Sequence of chain 1.B:
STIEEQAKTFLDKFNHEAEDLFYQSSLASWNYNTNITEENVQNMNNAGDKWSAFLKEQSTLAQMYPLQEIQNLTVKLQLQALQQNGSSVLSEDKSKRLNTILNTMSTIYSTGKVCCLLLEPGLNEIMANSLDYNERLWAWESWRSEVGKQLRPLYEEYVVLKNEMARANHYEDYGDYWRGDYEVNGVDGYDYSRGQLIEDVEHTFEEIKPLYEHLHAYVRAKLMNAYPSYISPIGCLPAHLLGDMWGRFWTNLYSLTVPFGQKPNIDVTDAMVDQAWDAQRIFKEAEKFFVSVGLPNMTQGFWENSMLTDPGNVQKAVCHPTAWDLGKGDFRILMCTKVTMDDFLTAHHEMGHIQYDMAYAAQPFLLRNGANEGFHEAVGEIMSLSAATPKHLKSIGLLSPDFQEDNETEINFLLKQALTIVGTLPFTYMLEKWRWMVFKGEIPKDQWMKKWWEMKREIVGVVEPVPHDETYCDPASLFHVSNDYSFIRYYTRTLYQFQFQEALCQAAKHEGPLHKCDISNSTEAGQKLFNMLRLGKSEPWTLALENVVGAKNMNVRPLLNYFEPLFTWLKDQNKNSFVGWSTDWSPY

Binding-site contacts:
Ligand atom C1 contacts residue ASN324 of chain 1.B at 1.4 Å.
Ligand atom C6 contacts residue VAL318 of chain 1.B at 3.6 Å (hydrophobic).
Ligand atom C8 contacts residue ASN324 of chain 1.B at 4.3 Å.
Ligand atom C7 contacts residue ASN324 of chain 1.B at 3.2 Å.
Ligand atom O7 contacts residue GLU314 of chain 1.B at 4.2 Å.
Ligand atom O6 contacts residue VAL318 of chain 1.B at 3.8 Å.
Ligand atom C2 contacts residue ASN324 of chain 1.B at 2.4 Å.
Ligand atom C4 contacts residue ASN324 of chain 1.B at 4.2 Å.
Ligand atom C3 contacts residue ASN324 of chain 1.B at 3.8 Å.
Ligand atom C7 contacts residue GLN327 of chain 1.B at 4.4 Å.
Ligand atom O5 contacts residue ASN324 of chain 1.B at 2.4 Å (h-bond).
Ligand atom C8 contacts residue GLN327 of chain 1.B at 3.4 Å.
Ligand atom O7 contacts residue ASN324 of chain 1.B at 3.2 Å.
Ligand atom N2 contacts residue ASN324 of chain 1.B at 2.8 Å (h-bond).
Ligand atom C5 contacts residue ASN324 of chain 1.B at 3.7 Å.
Ligand atom O7 contacts residue GLN327 of chain 1.B at 4.4 Å.
Ligand atom O5 contacts residue VAL318 of chain 1.B at 4.5 Å.

This small molecule binds to this protein.
Small molecule (SMILES): CC(=O)N[C@@H]1[C@@H](O)[C@H](O)[C@@H](CO)O[C@H]1O